This protein binds this small molecule.
Small molecule (SMILES): Nc1nc2cc[nH]c2c(=O)[nH]1

Sequence of chain 1.A:
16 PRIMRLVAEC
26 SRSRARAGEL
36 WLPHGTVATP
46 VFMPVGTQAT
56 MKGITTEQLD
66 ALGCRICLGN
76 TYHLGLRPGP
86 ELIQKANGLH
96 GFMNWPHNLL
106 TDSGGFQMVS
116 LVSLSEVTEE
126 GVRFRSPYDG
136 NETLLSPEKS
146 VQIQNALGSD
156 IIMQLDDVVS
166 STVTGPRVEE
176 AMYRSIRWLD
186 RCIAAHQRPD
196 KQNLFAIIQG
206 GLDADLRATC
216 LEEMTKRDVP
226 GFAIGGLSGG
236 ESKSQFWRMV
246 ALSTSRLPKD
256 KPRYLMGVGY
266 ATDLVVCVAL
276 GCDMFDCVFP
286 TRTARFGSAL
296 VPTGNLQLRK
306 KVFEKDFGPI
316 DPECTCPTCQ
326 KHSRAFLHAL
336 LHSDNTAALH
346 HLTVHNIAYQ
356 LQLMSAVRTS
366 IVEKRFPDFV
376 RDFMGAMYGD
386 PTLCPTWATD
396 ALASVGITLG

Binding-site contacts:
Ligand atom N2 contacts residue ILE202 of chain 1.A at 3.5 Å.
Ligand atom N3 contacts residue MET261 of chain 1.A at 3.6 Å.
Ligand atom C8 contacts residue PHE111 of chain 1.A at 3.6 Å (hydrophobic).
Ligand atom C2 contacts residue ASP161 of chain 1.A at 3.9 Å.
Ligand atom N1 contacts residue VAL163 of chain 1.A at 3.3 Å.
Ligand atom O6 contacts residue GLN204 of chain 1.A at 2.6 Å (h-bond).
Ligand atom N2 contacts residue SER108 of chain 1.A at 3.6 Å.
Ligand atom C6 contacts residue ASP161 of chain 1.A at 4.0 Å.
Ligand atom C2 contacts residue MET261 of chain 1.A at 3.9 Å (hydrophobic).
Ligand atom N7 contacts residue MET261 of chain 1.A at 3.8 Å.
Ligand atom C9 contacts residue MET261 of chain 1.A at 3.7 Å (hydrophobic).
Ligand atom C9 contacts residue ASP107 of chain 1.A at 3.9 Å.
Ligand atom N2 contacts residue PHE111 of chain 1.A at 3.7 Å.
Ligand atom C2 contacts residue VAL163 of chain 1.A at 4.0 Å (hydrophobic).
Ligand atom O6 contacts residue ASP161 of chain 1.A at 3.9 Å.
Ligand atom C4 contacts residue PHE111 of chain 1.A at 3.7 Å (hydrophobic).
Ligand atom C6 contacts residue GLN204 of chain 1.A at 3.5 Å.
Ligand atom N2 contacts residue ASP107 of chain 1.A at 3.0 Å (salt-bridge).
Ligand atom C8 contacts residue MET261 of chain 1.A at 3.6 Å (hydrophobic).
Ligand atom N7 contacts residue PHE111 of chain 1.A at 4.0 Å.
Ligand atom N3 contacts residue PHE111 of chain 1.A at 3.6 Å.
Ligand atom N7 contacts residue SER233 of chain 1.A at 3.5 Å (h-bond).
Ligand atom C4 contacts residue MET261 of chain 1.A at 4.0 Å (hydrophobic).
Ligand atom O6 contacts residue GLY230 of chain 1.A at 3.3 Å.
Ligand atom N2 contacts residue ASP161 of chain 1.A at 3.1 Å (salt-bridge).
Ligand atom N2 contacts residue GLY110 of chain 1.A at 3.6 Å.
Ligand atom C6 contacts residue VAL163 of chain 1.A at 3.8 Å (hydrophobic).
Ligand atom C2 contacts residue PHE111 of chain 1.A at 3.8 Å (hydrophobic).
Ligand atom C4 contacts residue ASP107 of chain 1.A at 3.7 Å.
Ligand atom C8 contacts residue GLY262 of chain 1.A at 3.8 Å.
Ligand atom N1 contacts residue GLN204 of chain 1.A at 3.8 Å.
Ligand atom O6 contacts residue VAL163 of chain 1.A at 3.4 Å.
Ligand atom C6 contacts residue GLY231 of chain 1.A at 3.8 Å.
Ligand atom O6 contacts residue GLY231 of chain 1.A at 2.8 Å (h-bond).
Ligand atom N3 contacts residue ASP107 of chain 1.A at 2.8 Å (salt-bridge).
Ligand atom C6 contacts residue GLY230 of chain 1.A at 3.9 Å.
Ligand atom C9 contacts residue PHE111 of chain 1.A at 3.6 Å (hydrophobic).
Ligand atom C8 contacts residue SER233 of chain 1.A at 3.6 Å.
Ligand atom C2 contacts residue ASP107 of chain 1.A at 3.6 Å.
Ligand atom N1 contacts residue ASP161 of chain 1.A at 3.2 Å (salt-bridge).